The small molecule below binds the protein below.
Small molecule (SMILES): CCN1c2ccc(C(=O)c3cnn(C)c3O)cc2N(CC)S1(=O)=O

Sequence of chain 1.B:
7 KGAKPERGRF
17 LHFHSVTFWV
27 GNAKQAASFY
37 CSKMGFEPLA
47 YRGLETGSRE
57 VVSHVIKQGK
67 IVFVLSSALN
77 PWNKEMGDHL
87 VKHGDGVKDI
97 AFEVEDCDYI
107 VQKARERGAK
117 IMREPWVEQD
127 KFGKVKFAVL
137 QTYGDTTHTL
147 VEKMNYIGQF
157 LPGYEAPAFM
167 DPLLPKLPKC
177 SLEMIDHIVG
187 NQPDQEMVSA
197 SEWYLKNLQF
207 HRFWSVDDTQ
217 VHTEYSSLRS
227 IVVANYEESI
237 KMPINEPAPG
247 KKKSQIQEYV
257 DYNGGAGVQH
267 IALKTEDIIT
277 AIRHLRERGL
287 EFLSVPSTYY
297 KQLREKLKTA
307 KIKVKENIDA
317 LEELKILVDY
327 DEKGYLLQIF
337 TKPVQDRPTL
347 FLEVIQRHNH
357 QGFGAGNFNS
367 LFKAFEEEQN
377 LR

Binding-site contacts:
Ligand atom C21 contacts residue ASN363 of chain 1.B at 3.7 Å.
Ligand atom C18 contacts residue SER226 of chain 1.B at 3.6 Å.
Ligand atom C03 contacts residue PHE364 of chain 1.B at 3.6 Å (hydrophobic).
Ligand atom O12 contacts residue PHE359 of chain 1.B at 3.8 Å.
Ligand atom N15 contacts residue PHE359 of chain 1.B at 3.6 Å.
Ligand atom N07 contacts residue PHE364 of chain 1.B at 3.7 Å.
Ligand atom C22 contacts residue ASN363 of chain 1.B at 3.4 Å.
Ligand atom C05 contacts residue PHE364 of chain 1.B at 3.5 Å (hydrophobic).
Ligand atom C21 contacts residue LEU367 of chain 1.B at 3.7 Å (hydrophobic).
Ligand atom O12 contacts residue CO1 of chain 1.I at 2.3 Å.
Ligand atom C13 contacts residue CO1 of chain 1.I at 3.1 Å.
Ligand atom C01 contacts residue PHE336 of chain 1.B at 3.3 Å (hydrophobic).
Ligand atom C22 contacts residue LEU367 of chain 1.B at 3.6 Å (hydrophobic).
Ligand atom C18 contacts residue PHE359 of chain 1.B at 3.6 Å (hydrophobic).
Ligand atom C11 contacts residue PHE359 of chain 1.B at 3.5 Å (hydrophobic).
Ligand atom C06 contacts residue PHE336 of chain 1.B at 3.6 Å (hydrophobic).
Ligand atom O17 contacts residue HIS266 of chain 1.B at 3.5 Å (h-bond).
Ligand atom O12 contacts residue PHE336 of chain 1.B at 3.4 Å.
Ligand atom C22 contacts residue LEU323 of chain 1.B at 3.7 Å (hydrophobic).
Ligand atom O17 contacts residue CO1 of chain 1.I at 2.2 Å.
Ligand atom C16 contacts residue PHE359 of chain 1.B at 3.8 Å (hydrophobic).
Ligand atom O17 contacts residue HIS183 of chain 1.B at 3.5 Å (h-bond).
Ligand atom C02 contacts residue PHE336 of chain 1.B at 3.4 Å (hydrophobic).
Ligand atom C04 contacts residue PHE364 of chain 1.B at 3.4 Å (hydrophobic).
Ligand atom C04 contacts residue GLY360 of chain 1.B at 3.4 Å.
Ligand atom C13 contacts residue PHE359 of chain 1.B at 3.6 Å (hydrophobic).
Ligand atom C20 contacts residue GLN251 of chain 1.B at 3.2 Å.
Ligand atom C10 contacts residue CO1 of chain 1.I at 3.2 Å.
Ligand atom O24 contacts residue GLN251 of chain 1.B at 3.4 Å (h-bond).
Ligand atom C11 contacts residue CO1 of chain 1.I at 3.5 Å.
Ligand atom C19 contacts residue PHE347 of chain 1.B at 3.8 Å (hydrophobic).
Ligand atom O12 contacts residue HIS266 of chain 1.B at 3.2 Å (h-bond).
Ligand atom N14 contacts residue PHE359 of chain 1.B at 3.3 Å.
Ligand atom C06 contacts residue PHE364 of chain 1.B at 3.8 Å (hydrophobic).
Ligand atom O17 contacts residue VAL185 of chain 1.B at 3.2 Å.
Ligand atom C03 contacts residue GLY360 of chain 1.B at 3.4 Å.
Ligand atom O24 contacts residue PHE364 of chain 1.B at 3.1 Å.
Ligand atom C10 contacts residue PHE359 of chain 1.B at 3.6 Å (hydrophobic).
Ligand atom O12 contacts residue GLU349 of chain 1.B at 3.2 Å (salt-bridge).
Ligand atom C18 contacts residue PRO239 of chain 1.B at 3.6 Å (hydrophobic).